Sequence of chain 1.I:
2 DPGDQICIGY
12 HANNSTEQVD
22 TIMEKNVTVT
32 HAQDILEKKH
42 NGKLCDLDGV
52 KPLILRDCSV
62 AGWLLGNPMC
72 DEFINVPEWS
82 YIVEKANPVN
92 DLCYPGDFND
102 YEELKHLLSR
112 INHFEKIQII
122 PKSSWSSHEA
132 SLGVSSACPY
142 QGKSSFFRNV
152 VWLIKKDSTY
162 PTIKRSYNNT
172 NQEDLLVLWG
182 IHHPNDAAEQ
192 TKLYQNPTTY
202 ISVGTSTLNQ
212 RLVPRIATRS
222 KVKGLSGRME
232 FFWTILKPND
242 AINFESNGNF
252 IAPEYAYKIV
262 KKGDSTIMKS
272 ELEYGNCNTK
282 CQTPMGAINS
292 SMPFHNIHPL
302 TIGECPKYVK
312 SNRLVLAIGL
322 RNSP

Binding-site contacts:
Ligand atom C2 contacts residue ASN27 of chain 1.I at 2.5 Å.
Ligand atom C6 contacts residue ASN27 of chain 1.I at 4.5 Å.
Ligand atom O5 contacts residue ASN27 of chain 1.I at 2.3 Å (h-bond).
Ligand atom C7 contacts residue ASN27 of chain 1.I at 3.8 Å.
Ligand atom C5 contacts residue GLN19 of chain 1.I at 3.9 Å.
Ligand atom C6 contacts residue GLN19 of chain 1.I at 3.6 Å.
Ligand atom O7 contacts residue ASN27 of chain 1.I at 4.3 Å.
Ligand atom C5 contacts residue ASN27 of chain 1.I at 3.5 Å.
Ligand atom C3 contacts residue ASN27 of chain 1.I at 3.8 Å.
Ligand atom C1 contacts residue GLN19 of chain 1.I at 4.3 Å.
Ligand atom N2 contacts residue ASN27 of chain 1.I at 2.9 Å (h-bond).
Ligand atom C4 contacts residue ASN27 of chain 1.I at 4.2 Å.
Ligand atom C1 contacts residue ASN27 of chain 1.I at 1.4 Å.
Ligand atom O5 contacts residue GLN19 of chain 1.I at 3.6 Å.

The protein below binds the small molecule below.
Small molecule (SMILES): CC(=O)N[C@H]1[C@H](O[C@H]2[C@H](O)[C@@H](NC(C)=O)CO[C@@H]2CO)O[C@H](CO)[C@@H](O)[C@@H]1O